Sequence of chain 2.A:
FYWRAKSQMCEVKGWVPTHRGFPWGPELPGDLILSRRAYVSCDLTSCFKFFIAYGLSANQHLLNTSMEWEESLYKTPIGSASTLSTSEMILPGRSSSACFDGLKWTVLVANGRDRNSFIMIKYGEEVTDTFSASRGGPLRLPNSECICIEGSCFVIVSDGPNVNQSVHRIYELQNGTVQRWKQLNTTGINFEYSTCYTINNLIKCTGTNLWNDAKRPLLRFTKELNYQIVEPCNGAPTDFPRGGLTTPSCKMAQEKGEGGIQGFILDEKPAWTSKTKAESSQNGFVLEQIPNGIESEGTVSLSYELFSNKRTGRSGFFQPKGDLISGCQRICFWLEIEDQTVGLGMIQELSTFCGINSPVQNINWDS

This small molecule binds to this protein.
Small molecule (SMILES): CC(=O)N[C@@H]1[C@@H](O)[C@H](O)[C@@H](CO)O[C@H]1O

Sequence of chain 3.A:
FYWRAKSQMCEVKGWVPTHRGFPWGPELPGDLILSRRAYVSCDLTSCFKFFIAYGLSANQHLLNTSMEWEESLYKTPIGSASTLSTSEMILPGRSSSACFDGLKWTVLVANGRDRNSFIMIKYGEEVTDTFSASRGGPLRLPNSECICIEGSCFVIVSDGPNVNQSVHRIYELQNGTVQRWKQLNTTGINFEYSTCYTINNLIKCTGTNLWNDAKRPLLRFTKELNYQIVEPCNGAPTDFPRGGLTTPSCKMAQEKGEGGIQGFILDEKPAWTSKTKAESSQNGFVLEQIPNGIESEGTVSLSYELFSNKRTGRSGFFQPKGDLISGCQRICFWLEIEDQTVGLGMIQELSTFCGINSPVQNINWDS

Binding-site contacts:
Ligand atom O5 contacts residue ASN184 of chain 2.A at 2.4 Å (h-bond).
Ligand atom C6 contacts residue TYR11 of chain 2.A at 4.1 Å (hydrophobic).
Ligand atom C7 contacts residue ILE334 of chain 3.A at 4.4 Å (hydrophobic).
Ligand atom N2 contacts residue ASN184 of chain 2.A at 3.0 Å (h-bond).
Ligand atom C1 contacts residue ASN184 of chain 2.A at 1.4 Å.
Ligand atom C3 contacts residue ASN184 of chain 2.A at 3.9 Å.
Ligand atom N2 contacts residue ILE334 of chain 3.A at 4.3 Å.
Ligand atom C8 contacts residue LEU333 of chain 3.A at 3.8 Å (hydrophobic).
Ligand atom C5 contacts residue ASN184 of chain 2.A at 3.7 Å.
Ligand atom C8 contacts residue ILE334 of chain 3.A at 4.2 Å (hydrophobic).
Ligand atom C7 contacts residue ASN184 of chain 2.A at 4.2 Å.
Ligand atom C2 contacts residue ASN184 of chain 2.A at 2.6 Å.
Ligand atom O5 contacts residue TYR11 of chain 2.A at 3.8 Å.
Ligand atom O7 contacts residue LEU333 of chain 3.A at 3.2 Å (h-bond).
Ligand atom C4 contacts residue ASN184 of chain 2.A at 4.3 Å.
Ligand atom C5 contacts residue TYR11 of chain 2.A at 4.4 Å (hydrophobic).
Ligand atom C7 contacts residue LEU333 of chain 3.A at 3.7 Å (hydrophobic).
Ligand atom O7 contacts residue ILE334 of chain 3.A at 4.2 Å.